Sequence of chain 33.F:
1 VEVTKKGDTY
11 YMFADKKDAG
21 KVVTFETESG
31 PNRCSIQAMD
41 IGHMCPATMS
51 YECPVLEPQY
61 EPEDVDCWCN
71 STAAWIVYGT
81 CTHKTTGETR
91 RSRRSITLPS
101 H

A small-molecule ligand and the protein it binds are described below.
Small molecule (SMILES): CC(=O)N[C@@H]1[C@@H](O)[C@H](O)[C@@H](CO)O[C@H]1O

Binding-site contacts:
Ligand atom O6 contacts residue ARG33 of chain 33.F at 3.6 Å.
Ligand atom N2 contacts residue PRO31 of chain 33.F at 2.8 Å (h-bond).
Ligand atom C3 contacts residue PRO31 of chain 33.F at 4.0 Å (hydrophobic).
Ligand atom O7 contacts residue ASN70 of chain 33.F at 3.3 Å (h-bond).
Ligand atom O5 contacts residue ASN70 of chain 33.F at 2.4 Å (h-bond).
Ligand atom C7 contacts residue PRO31 of chain 33.F at 3.4 Å (hydrophobic).
Ligand atom C6 contacts residue ARG33 of chain 33.F at 4.1 Å.
Ligand atom O3 contacts residue PRO31 of chain 33.F at 4.0 Å.
Ligand atom C5 contacts residue ARG33 of chain 33.F at 4.1 Å.
Ligand atom C1 contacts residue ARG33 of chain 33.F at 4.2 Å.
Ligand atom O7 contacts residue PRO31 of chain 33.F at 3.2 Å (h-bond).
Ligand atom C3 contacts residue ASN70 of chain 33.F at 3.8 Å.
Ligand atom N2 contacts residue ASN70 of chain 33.F at 2.9 Å (h-bond).
Ligand atom C2 contacts residue ASN70 of chain 33.F at 2.5 Å.
Ligand atom O7 contacts residue SER71 of chain 33.F at 4.2 Å.
Ligand atom C7 contacts residue ASN70 of chain 33.F at 3.1 Å.
Ligand atom C8 contacts residue ASN70 of chain 33.F at 3.6 Å.
Ligand atom C2 contacts residue PRO31 of chain 33.F at 3.9 Å (hydrophobic).
Ligand atom C4 contacts residue ASN70 of chain 33.F at 4.2 Å.
Ligand atom C1 contacts residue ASN70 of chain 33.F at 1.4 Å.
Ligand atom N2 contacts residue ASN32 of chain 33.F at 4.2 Å.
Ligand atom C5 contacts residue ASN70 of chain 33.F at 3.7 Å.